Binding-site contacts:
Ligand atom S1G contacts residue GLU97 of chain 1.A at 3.0 Å (salt-bridge).
Ligand atom O3B contacts residue LYS73 of chain 1.A at 3.6 Å (salt-bridge).
Ligand atom O1A contacts residue GLY72 of chain 1.A at 3.4 Å.
Ligand atom O4' contacts residue TYR104 of chain 1.A at 3.6 Å (h-bond).
Ligand atom O2B contacts residue LYS73 of chain 1.A at 2.7 Å (salt-bridge).
Ligand atom O5' contacts residue THR75 of chain 1.A at 3.9 Å.
Ligand atom N7 contacts residue TYR104 of chain 1.A at 3.9 Å.
Ligand atom PG contacts residue MG1 of chain 1.M at 3.2 Å.
Ligand atom N6 contacts residue TYR104 of chain 1.A at 3.5 Å.
Ligand atom N1 contacts residue TYR104 of chain 1.A at 3.6 Å.
Ligand atom PA contacts residue THR75 of chain 1.A at 3.9 Å.
Ligand atom O1A contacts residue THR75 of chain 1.A at 3.0 Å (h-bond).
Ligand atom N3 contacts residue TYR104 of chain 1.A at 3.9 Å.
Ligand atom N6 contacts residue ASP101 of chain 1.A at 3.6 Å.
Ligand atom S1G contacts residue MG1 of chain 1.M at 3.3 Å.
Ligand atom PB contacts residue THR74 of chain 1.A at 4.0 Å.
Ligand atom O1B contacts residue MG1 of chain 1.M at 2.2 Å.
Ligand atom O1A contacts residue LYS73 of chain 1.A at 3.6 Å.
Ligand atom O2G contacts residue THR74 of chain 1.A at 3.9 Å.
Ligand atom O2B contacts residue GLY72 of chain 1.A at 3.0 Å (h-bond).
Ligand atom O2G contacts residue MG1 of chain 1.M at 2.2 Å.
Ligand atom O3A contacts residue SER70 of chain 1.A at 3.5 Å.
Ligand atom O3B contacts residue SER70 of chain 1.A at 3.2 Å (h-bond).
Ligand atom C5' contacts residue GLY72 of chain 1.A at 3.8 Å.
Ligand atom PB contacts residue LYS73 of chain 1.A at 3.8 Å.
Ligand atom O2B contacts residue SER71 of chain 1.A at 3.5 Å (h-bond).
Ligand atom C4 contacts residue TYR104 of chain 1.A at 3.8 Å (hydrophobic).
Ligand atom C5' contacts residue THR75 of chain 1.A at 3.6 Å.
Ligand atom O1B contacts residue THR74 of chain 1.A at 2.5 Å (h-bond).
Ligand atom O1A contacts residue THR74 of chain 1.A at 3.5 Å (h-bond).
Ligand atom C2 contacts residue TYR104 of chain 1.A at 3.9 Å (hydrophobic).
Ligand atom O3B contacts residue MG1 of chain 1.M at 3.8 Å.
Ligand atom C6 contacts residue TYR104 of chain 1.A at 3.5 Å (hydrophobic).
Ligand atom O3' contacts residue TYR265 of chain 1.A at 3.4 Å.
Ligand atom O4' contacts residue THR75 of chain 1.A at 4.0 Å.
Ligand atom PB contacts residue MG1 of chain 1.M at 3.5 Å.
Ligand atom S1G contacts residue LYS73 of chain 1.A at 3.7 Å.
Ligand atom O2A contacts residue THR74 of chain 1.A at 4.0 Å.
Ligand atom O2G contacts residue GLU97 of chain 1.A at 3.5 Å (salt-bridge).
Ligand atom C5 contacts residue TYR104 of chain 1.A at 3.8 Å (hydrophobic).

This protein binds this small molecule.
Small molecule (SMILES): Nc1ncnc2c1ncn2[C@@H]1O[C@H](COP(=O)(O)OP(=O)(O)OP(O)(O)=S)[C@@H](O)[C@H]1O

Sequence of chain 1.A:
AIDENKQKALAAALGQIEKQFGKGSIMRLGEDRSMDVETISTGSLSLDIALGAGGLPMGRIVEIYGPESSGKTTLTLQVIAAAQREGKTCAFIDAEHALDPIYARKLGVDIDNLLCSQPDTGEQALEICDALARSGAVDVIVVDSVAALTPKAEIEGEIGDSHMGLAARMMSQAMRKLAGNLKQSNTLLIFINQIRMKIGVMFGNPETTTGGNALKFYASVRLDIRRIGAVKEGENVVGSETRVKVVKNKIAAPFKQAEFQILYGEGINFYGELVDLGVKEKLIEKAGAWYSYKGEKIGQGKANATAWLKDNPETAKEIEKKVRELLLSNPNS